Binding-site contacts:
Ligand atom P1 contacts residue ARG405 of chain 1.A at 3.7 Å.
Ligand atom O4 contacts residue SER435 of chain 1.A at 3.7 Å.
Ligand atom O6P contacts residue SER353 of chain 1.A at 2.8 Å (h-bond).
Ligand atom C3 contacts residue GLY434 of chain 1.A at 3.4 Å.
Ligand atom C6 contacts residue THR349 of chain 1.A at 3.8 Å.
Ligand atom O3 contacts residue GLY430 of chain 1.A at 3.0 Å.
Ligand atom O5P contacts residue THR348 of chain 1.A at 3.8 Å.
Ligand atom O6P contacts residue THR349 of chain 1.A at 3.7 Å.
Ligand atom C3 contacts residue ARG432 of chain 1.A at 3.4 Å.
Ligand atom O3P contacts residue TRP398 of chain 1.A at 2.7 Å (h-bond).
Ligand atom P2 contacts residue SER353 of chain 1.A at 3.6 Å.
Ligand atom O6 contacts residue THR349 of chain 1.A at 3.5 Å (h-bond).
Ligand atom O1P contacts residue GLY434 of chain 1.A at 3.0 Å (h-bond).
Ligand atom O3 contacts residue ARG432 of chain 1.A at 2.7 Å (salt-bridge).
Ligand atom O4 contacts residue THR438 of chain 1.A at 3.8 Å.
Ligand atom O2 contacts residue LEU347 of chain 1.A at 3.8 Å.
Ligand atom O1 contacts residue GLY434 of chain 1.A at 3.8 Å.
Ligand atom O5 contacts residue LEU347 of chain 1.A at 3.5 Å (h-bond).
Ligand atom O5P contacts residue THR349 of chain 1.A at 3.7 Å.
Ligand atom O4P contacts residue SER353 of chain 1.A at 3.4 Å (h-bond).
Ligand atom O2P contacts residue ARG405 of chain 1.A at 2.3 Å (salt-bridge).
Ligand atom C4 contacts residue GLY434 of chain 1.A at 3.3 Å.
Ligand atom P2 contacts residue SER435 of chain 1.A at 3.7 Å.
Ligand atom O4P contacts residue GLY436 of chain 1.A at 3.1 Å (h-bond).
Ligand atom O6 contacts residue SER435 of chain 1.A at 3.6 Å.
Ligand atom O3P contacts residue PRO433 of chain 1.A at 3.3 Å.
Ligand atom O5P contacts residue SER435 of chain 1.A at 2.8 Å (h-bond).
Ligand atom C5 contacts residue GLY434 of chain 1.A at 3.6 Å.
Ligand atom O4P contacts residue SER435 of chain 1.A at 3.6 Å.
Ligand atom O4 contacts residue GLY434 of chain 1.A at 2.4 Å (h-bond).
Ligand atom P2 contacts residue THR348 of chain 1.A at 3.6 Å.
Ligand atom C6 contacts residue THR348 of chain 1.A at 3.7 Å.
Ligand atom O6P contacts residue THR348 of chain 1.A at 2.4 Å (h-bond).
Ligand atom O1P contacts residue THR349 of chain 1.A at 3.6 Å.
Ligand atom O5P contacts residue THR350 of chain 1.A at 2.5 Å (h-bond).
Ligand atom O4 contacts residue GLY436 of chain 1.A at 3.5 Å (h-bond).
Ligand atom C6 contacts residue LEU347 of chain 1.A at 3.4 Å (hydrophobic).
Ligand atom O3P contacts residue ARG405 of chain 1.A at 3.2 Å (salt-bridge).
Ligand atom O2 contacts residue GLY430 of chain 1.A at 3.0 Å (h-bond).
Ligand atom O4 contacts residue TYR437 of chain 1.A at 2.9 Å (h-bond).

Sequence of chain 1.A:
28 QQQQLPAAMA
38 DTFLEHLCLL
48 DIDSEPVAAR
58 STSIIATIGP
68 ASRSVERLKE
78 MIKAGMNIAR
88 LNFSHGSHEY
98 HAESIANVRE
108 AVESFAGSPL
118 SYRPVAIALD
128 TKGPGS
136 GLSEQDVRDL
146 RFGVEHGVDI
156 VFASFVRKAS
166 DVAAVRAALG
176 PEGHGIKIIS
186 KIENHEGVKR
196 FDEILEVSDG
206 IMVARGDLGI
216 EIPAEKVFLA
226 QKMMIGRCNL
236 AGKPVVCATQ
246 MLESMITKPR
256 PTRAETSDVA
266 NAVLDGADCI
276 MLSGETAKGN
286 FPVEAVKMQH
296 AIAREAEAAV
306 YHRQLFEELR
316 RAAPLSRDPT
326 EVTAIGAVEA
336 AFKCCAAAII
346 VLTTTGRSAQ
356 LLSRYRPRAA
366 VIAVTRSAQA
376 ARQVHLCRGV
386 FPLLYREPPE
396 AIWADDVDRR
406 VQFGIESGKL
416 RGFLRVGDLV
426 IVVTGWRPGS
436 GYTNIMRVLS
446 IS

This small molecule binds to this protein.
Small molecule (SMILES): O=P(O)(O)OC[C@H]1O[C@](O)(COP(=O)(O)O)[C@@H](O)[C@@H]1O